Sequence of chain 1.B:
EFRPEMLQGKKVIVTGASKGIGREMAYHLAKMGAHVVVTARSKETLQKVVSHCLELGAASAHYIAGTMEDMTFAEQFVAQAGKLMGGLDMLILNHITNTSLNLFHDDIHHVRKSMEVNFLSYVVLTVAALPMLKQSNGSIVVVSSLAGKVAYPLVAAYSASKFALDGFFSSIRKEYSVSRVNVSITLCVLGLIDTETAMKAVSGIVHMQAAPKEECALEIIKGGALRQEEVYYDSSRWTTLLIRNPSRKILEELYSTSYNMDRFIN

Sequence of chain 1.A:
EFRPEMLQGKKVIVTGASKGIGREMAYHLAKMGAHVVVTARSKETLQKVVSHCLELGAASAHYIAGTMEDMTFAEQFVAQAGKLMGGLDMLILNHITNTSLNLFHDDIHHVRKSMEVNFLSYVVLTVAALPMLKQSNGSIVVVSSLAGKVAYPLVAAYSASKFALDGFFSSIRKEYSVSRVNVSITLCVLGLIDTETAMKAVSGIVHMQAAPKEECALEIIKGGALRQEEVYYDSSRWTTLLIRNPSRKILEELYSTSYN

This small molecule binds to this protein.
Small molecule (SMILES): O=C(NC1[C@@H]2CC3C[C@H]1CC(O)(C3)C2)c1sc(OCCO)nc1C1CC1

Binding-site contacts:
Ligand atom O14 contacts residue TYR160 of chain 1.A at 2.7 Å (h-bond).
Ligand atom C24 contacts residue THR101 of chain 1.A at 3.7 Å.
Ligand atom C13 contacts residue TYR160 of chain 1.A at 3.8 Å (hydrophobic).
Ligand atom S6 contacts residue NAP1 of chain 1.E at 3.9 Å.
Ligand atom O26 contacts residue ILE98 of chain 1.A at 3.7 Å.
Ligand atom O9 contacts residue LEU148 of chain 1.A at 3.8 Å.
Ligand atom C16 contacts residue TYR160 of chain 1.A at 3.8 Å (hydrophobic).
Ligand atom C10 contacts residue MET210 of chain 1.A at 3.4 Å (hydrophobic).
Ligand atom C11 contacts residue TYR257 of chain 1.B at 3.3 Å (hydrophobic).
Ligand atom S6 contacts residue GLY193 of chain 1.A at 3.7 Å.
Ligand atom O9 contacts residue TYR154 of chain 1.A at 3.6 Å (h-bond).
Ligand atom C13 contacts residue NAP1 of chain 1.E at 3.7 Å.
Ligand atom C17 contacts residue NAP1 of chain 1.E at 3.6 Å.
Ligand atom C5 contacts residue SER147 of chain 1.A at 3.8 Å.
Ligand atom C21 contacts residue TYR160 of chain 1.A at 3.7 Å (hydrophobic).
Ligand atom C11 contacts residue LEU148 of chain 1.A at 3.8 Å (hydrophobic).
Ligand atom O14 contacts residue NAP1 of chain 1.E at 3.3 Å.
Ligand atom C10 contacts residue TYR154 of chain 1.A at 3.9 Å (hydrophobic).
Ligand atom C25 contacts residue ALA200 of chain 1.A at 3.7 Å (hydrophobic).
Ligand atom O12 contacts residue GLY193 of chain 1.A at 3.4 Å.
Ligand atom C11 contacts residue ASP236 of chain 1.A at 3.2 Å.
Ligand atom C24 contacts residue ALA203 of chain 1.A at 3.7 Å (hydrophobic).
Ligand atom C1 contacts residue TYR261 of chain 1.B at 3.0 Å (hydrophobic).
Ligand atom C20 contacts residue LEU103 of chain 1.A at 3.9 Å (hydrophobic).
Ligand atom C22 contacts residue TYR160 of chain 1.A at 3.7 Å (hydrophobic).
Ligand atom S6 contacts residue LEU192 of chain 1.A at 3.5 Å (h-bond).
Ligand atom C7 contacts residue LEU194 of chain 1.A at 3.9 Å (hydrophobic).
Ligand atom C13 contacts residue SER147 of chain 1.A at 3.7 Å.
Ligand atom S6 contacts residue SER147 of chain 1.A at 3.3 Å (h-bond).
Ligand atom C10 contacts residue LEU194 of chain 1.A at 3.9 Å (hydrophobic).
Ligand atom O26 contacts residue THR199 of chain 1.A at 3.8 Å.
Ligand atom C17 contacts residue ALA200 of chain 1.A at 4.0 Å (hydrophobic).
Ligand atom C20 contacts residue VAL157 of chain 1.A at 3.8 Å (hydrophobic).
Ligand atom O12 contacts residue ASP236 of chain 1.A at 2.5 Å (salt-bridge).
Ligand atom O9 contacts residue LEU194 of chain 1.A at 3.7 Å.
Ligand atom O9 contacts residue GLY193 of chain 1.A at 3.8 Å.
Ligand atom O14 contacts residue SER147 of chain 1.A at 2.8 Å (h-bond).
Ligand atom S6 contacts residue LEU194 of chain 1.A at 3.8 Å.
Ligand atom O12 contacts residue TYR257 of chain 1.B at 3.8 Å.
Ligand atom O12 contacts residue LEU194 of chain 1.A at 3.0 Å (h-bond).